Binding-site contacts:
Ligand atom CAL contacts residue ZGM1 of chain 1.H at 0.1 Å.
Ligand atom OAC contacts residue ZGM1 of chain 1.H at 0.5 Å (h-bond).
Ligand atom OAE contacts residue ALA8 of chain 1.A at 3.5 Å.
Ligand atom CAM contacts residue LYS162 of chain 1.A at 3.2 Å.
Ligand atom OAE contacts residue LYS162 of chain 1.A at 3.4 Å (salt-bridge).
Ligand atom CAL contacts residue LYS162 of chain 1.A at 1.2 Å.
Ligand atom CAJ contacts residue TYR133 of chain 1.A at 3.3 Å (hydrophobic).
Ligand atom OAD contacts residue ZGM1 of chain 1.H at 0.1 Å (h-bond).
Ligand atom CAJ contacts residue ALA8 of chain 1.A at 3.8 Å (hydrophobic).
Ligand atom OAA contacts residue ARG138 of chain 1.A at 2.8 Å (salt-bridge).
Ligand atom OAC contacts residue GLY187 of chain 1.A at 2.7 Å (h-bond).
Ligand atom OAD contacts residue ARG138 of chain 1.A at 3.0 Å (salt-bridge).
Ligand atom CAG contacts residue ILE204 of chain 1.A at 3.7 Å (hydrophobic).
Ligand atom OAB contacts residue ZGM1 of chain 1.H at 0.1 Å (h-bond).
Ligand atom CAF contacts residue TYR133 of chain 1.A at 3.7 Å (hydrophobic).
Ligand atom OAC contacts residue LYS162 of chain 1.A at 2.8 Å.
Ligand atom OAE contacts residue THR45 of chain 1.A at 3.0 Å (h-bond).
Ligand atom CAG contacts residue ALA8 of chain 1.A at 3.7 Å (hydrophobic).
Ligand atom OAE contacts residue ZGM1 of chain 1.H at 0.1 Å (h-bond).
Ligand atom OAE contacts residue THR44 of chain 1.A at 3.3 Å.
Ligand atom CAM contacts residue ZGM1 of chain 1.H at 0.8 Å.
Ligand atom CAG contacts residue LYS162 of chain 1.A at 2.4 Å.
Ligand atom CAI contacts residue ASN135 of chain 1.A at 3.8 Å.
Ligand atom OAA contacts residue ZGM1 of chain 1.H at 0.1 Å (h-bond).
Ligand atom CAF contacts residue ZGM1 of chain 1.H at 0.3 Å.
Ligand atom CAK contacts residue ZGM1 of chain 1.H at 0.3 Å.
Ligand atom CAG contacts residue ZGM1 of chain 1.H at 0.3 Å.
Ligand atom CAF contacts residue VAL206 of chain 1.A at 3.8 Å (hydrophobic).
Ligand atom OAC contacts residue TYR133 of chain 1.A at 3.7 Å.
Ligand atom OAB contacts residue LYS162 of chain 1.A at 2.7 Å (salt-bridge).
Ligand atom CAJ contacts residue THR44 of chain 1.A at 3.7 Å.
Ligand atom OAA contacts residue ASN135 of chain 1.A at 2.9 Å (h-bond).
Ligand atom CAJ contacts residue ZGM1 of chain 1.H at 0.1 Å.
Ligand atom OAB contacts residue THR44 of chain 1.A at 3.1 Å (h-bond).
Ligand atom CAL contacts residue TYR133 of chain 1.A at 3.4 Å (hydrophobic).
Ligand atom CAI contacts residue ARG138 of chain 1.A at 3.4 Å.
Ligand atom CAI contacts residue ZGM1 of chain 1.H at 0.2 Å.
Ligand atom CAJ contacts residue LYS162 of chain 1.A at 2.4 Å.
Ligand atom CAM contacts residue GLY187 of chain 1.A at 3.6 Å.
Ligand atom OAB contacts residue TYR133 of chain 1.A at 3.3 Å.

This small molecule binds to this protein.
Small molecule (SMILES): O=C(O)CC[C@@H](O)CC(=O)C(=O)O

Sequence of chain 1.A:
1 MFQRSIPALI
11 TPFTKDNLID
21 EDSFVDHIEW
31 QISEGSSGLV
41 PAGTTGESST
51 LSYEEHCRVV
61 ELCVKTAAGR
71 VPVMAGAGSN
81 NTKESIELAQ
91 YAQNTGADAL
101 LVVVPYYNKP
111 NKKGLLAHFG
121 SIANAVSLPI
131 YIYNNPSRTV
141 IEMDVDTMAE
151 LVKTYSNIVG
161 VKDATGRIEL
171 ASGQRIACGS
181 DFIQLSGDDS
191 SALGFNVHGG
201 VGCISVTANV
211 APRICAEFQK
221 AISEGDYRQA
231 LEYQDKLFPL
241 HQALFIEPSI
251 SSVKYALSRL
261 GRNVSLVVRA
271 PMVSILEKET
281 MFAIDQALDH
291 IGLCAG